A protein and the small-molecule ligand that binds it are described below.
Small molecule (SMILES): O=P(O)(O)OC[C@H]1O[C@H](O[P](=O)(O)OP(=O)(O)O)[C@H](O)[C@@H]1O

Binding-site contacts:
Ligand atom O3P contacts residue THR101 of chain 1.B at 2.7 Å (h-bond).
Ligand atom PA contacts residue MG1 of chain 1.F at 3.3 Å.
Ligand atom O3B contacts residue THR38 of chain 1.B at 3.0 Å (h-bond).
Ligand atom O3P contacts residue THR98 of chain 1.B at 3.7 Å.
Ligand atom C3 contacts residue VAL95 of chain 1.B at 3.5 Å (hydrophobic).
Ligand atom O1 contacts residue MG1 of chain 1.F at 2.2 Å.
Ligand atom O3P contacts residue PHE63 of chain 1.B at 3.4 Å.
Ligand atom C5 contacts residue VAL95 of chain 1.B at 3.3 Å (hydrophobic).
Ligand atom C3 contacts residue ASP93 of chain 1.B at 3.3 Å.
Ligand atom O3A contacts residue LYS62 of chain 1.B at 3.2 Å.
Ligand atom O3 contacts residue ASP93 of chain 1.B at 2.6 Å (salt-bridge).
Ligand atom O3P contacts residue GLU100 of chain 1.B at 3.6 Å.
Ligand atom O3B contacts residue LEU37 of chain 1.B at 3.6 Å.
Ligand atom P contacts residue THR98 of chain 1.B at 3.6 Å.
Ligand atom O2P contacts residue ALA96 of chain 1.B at 3.8 Å.
Ligand atom PB contacts residue THR38 of chain 1.B at 3.6 Å.
Ligand atom O2A contacts residue PHE63 of chain 1.B at 2.7 Å (h-bond).
Ligand atom O1P contacts residue ASP97 of chain 1.B at 3.3 Å.
Ligand atom O3B contacts residue GLY39 of chain 1.B at 2.8 Å (h-bond).
Ligand atom O2A contacts residue LYS62 of chain 1.B at 3.6 Å.
Ligand atom O3A contacts residue MG1 of chain 1.F at 3.3 Å.
Ligand atom O3 contacts residue THR101 of chain 1.B at 3.7 Å.
Ligand atom C4 contacts residue THR101 of chain 1.B at 3.7 Å.
Ligand atom O1P contacts residue THR98 of chain 1.B at 2.6 Å (h-bond).
Ligand atom O2P contacts residue THR98 of chain 1.B at 3.1 Å (h-bond).
Ligand atom O2 contacts residue ASP93 of chain 1.B at 3.5 Å (salt-bridge).
Ligand atom O2P contacts residue GLY99 of chain 1.B at 2.8 Å (h-bond).
Ligand atom C2 contacts residue MG1 of chain 1.F at 2.8 Å.
Ligand atom O2 contacts residue MG1 of chain 1.F at 2.0 Å.
Ligand atom P contacts residue ASP97 of chain 1.B at 3.7 Å.
Ligand atom C3 contacts residue MG1 of chain 1.F at 3.0 Å.
Ligand atom O2B contacts residue THR38 of chain 1.B at 2.5 Å (h-bond).
Ligand atom O2 contacts residue ASP94 of chain 1.B at 2.8 Å (salt-bridge).
Ligand atom C2 contacts residue ASP94 of chain 1.B at 3.3 Å.
Ligand atom O3 contacts residue MG1 of chain 1.F at 2.3 Å.
Ligand atom PB contacts residue MG1 of chain 1.F at 3.1 Å.
Ligand atom O5 contacts residue ASP97 of chain 1.B at 3.7 Å.
Ligand atom O2P contacts residue ASP97 of chain 1.B at 2.8 Å (salt-bridge).
Ligand atom O3B contacts residue MG1 of chain 1.F at 2.0 Å.
Ligand atom C1 contacts residue MG1 of chain 1.F at 3.0 Å.

Sequence of chain 1.B:
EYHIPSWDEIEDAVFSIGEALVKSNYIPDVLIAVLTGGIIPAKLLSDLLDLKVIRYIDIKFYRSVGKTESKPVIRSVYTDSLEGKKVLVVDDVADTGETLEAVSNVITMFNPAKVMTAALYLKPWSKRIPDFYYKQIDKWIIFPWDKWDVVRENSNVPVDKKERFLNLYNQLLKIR